Sequence of chain 1.C:
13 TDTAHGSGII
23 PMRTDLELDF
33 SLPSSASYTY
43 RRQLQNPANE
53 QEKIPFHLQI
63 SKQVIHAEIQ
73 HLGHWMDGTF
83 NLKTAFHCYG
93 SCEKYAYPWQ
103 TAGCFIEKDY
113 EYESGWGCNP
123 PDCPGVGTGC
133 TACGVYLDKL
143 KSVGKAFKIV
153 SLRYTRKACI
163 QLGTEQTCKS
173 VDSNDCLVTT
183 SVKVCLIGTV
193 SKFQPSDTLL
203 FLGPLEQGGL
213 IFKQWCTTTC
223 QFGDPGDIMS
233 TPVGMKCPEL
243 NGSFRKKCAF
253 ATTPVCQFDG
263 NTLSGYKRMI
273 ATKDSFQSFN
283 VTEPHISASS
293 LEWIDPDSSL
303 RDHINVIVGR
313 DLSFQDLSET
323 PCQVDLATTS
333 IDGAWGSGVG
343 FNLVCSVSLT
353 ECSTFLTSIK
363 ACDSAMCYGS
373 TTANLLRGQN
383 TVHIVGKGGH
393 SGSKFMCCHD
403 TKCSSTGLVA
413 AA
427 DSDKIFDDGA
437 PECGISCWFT

Binding-site contacts:
Ligand atom C8 contacts residue PHE281 of chain 1.C at 4.1 Å (hydrophobic).
Ligand atom C4 contacts residue ASN282 of chain 1.C at 4.2 Å.
Ligand atom C7 contacts residue ASP299 of chain 1.C at 3.3 Å.
Ligand atom C8 contacts residue SER280 of chain 1.C at 3.3 Å.
Ligand atom C7 contacts residue ASN282 of chain 1.C at 3.9 Å.
Ligand atom C5 contacts residue ASN282 of chain 1.C at 3.7 Å.
Ligand atom O7 contacts residue ASP299 of chain 1.C at 3.3 Å (salt-bridge).
Ligand atom O5 contacts residue ASP299 of chain 1.C at 4.5 Å.
Ligand atom C2 contacts residue ASP299 of chain 1.C at 3.4 Å.
Ligand atom N2 contacts residue ASN282 of chain 1.C at 2.9 Å (h-bond).
Ligand atom C8 contacts residue ASP299 of chain 1.C at 3.3 Å.
Ligand atom C1 contacts residue ASN282 of chain 1.C at 1.4 Å.
Ligand atom N2 contacts residue ASP299 of chain 1.C at 3.4 Å (salt-bridge).
Ligand atom C3 contacts residue ASN282 of chain 1.C at 3.8 Å.
Ligand atom O7 contacts residue ASN282 of chain 1.C at 4.5 Å.
Ligand atom C1 contacts residue ASP299 of chain 1.C at 3.7 Å.
Ligand atom C2 contacts residue ASN282 of chain 1.C at 2.5 Å.
Ligand atom O5 contacts residue ASN282 of chain 1.C at 2.4 Å (h-bond).
Ligand atom C8 contacts residue LYS194 of chain 1.C at 3.9 Å.

The protein below binds the small molecule below.
Small molecule (SMILES): CC(=O)N[C@@H]1[C@@H](O)[C@H](O)[C@@H](CO)O[C@H]1O